A small-molecule ligand and the protein it binds are described below.
Small molecule (SMILES): Nc1ccc(C(=O)O)cc1O

Binding-site contacts:
Ligand atom C2 contacts residue ASN355 of chain 1.A at 3.9 Å.
Ligand atom O9 contacts residue 4A31 of chain 1.J at 3.3 Å (h-bond).
Ligand atom C5 contacts residue 4A31 of chain 1.J at 4.2 Å.
Ligand atom C5 contacts residue TRP351 of chain 1.A at 4.4 Å (hydrophobic).
Ligand atom O10 contacts residue ASN276 of chain 1.A at 3.7 Å.
Ligand atom C3 contacts residue ASN355 of chain 1.A at 4.0 Å.
Ligand atom C7 contacts residue 4A31 of chain 1.J at 3.8 Å.
Ligand atom N1 contacts residue TRP273 of chain 1.A at 4.4 Å.
Ligand atom O9 contacts residue VAL275 of chain 1.A at 2.7 Å (h-bond).
Ligand atom C6 contacts residue PRO277 of chain 1.A at 3.5 Å (hydrophobic).
Ligand atom C4 contacts residue TRP351 of chain 1.A at 4.2 Å (hydrophobic).
Ligand atom C5 contacts residue PRO277 of chain 1.A at 3.7 Å (hydrophobic).
Ligand atom N1 contacts residue TRP351 of chain 1.A at 3.5 Å.
Ligand atom C6 contacts residue 4A31 of chain 1.J at 3.5 Å.
Ligand atom O9 contacts residue TRP351 of chain 1.A at 3.4 Å.
Ligand atom C2 contacts residue TRP351 of chain 1.A at 3.4 Å (hydrophobic).
Ligand atom C6 contacts residue VAL275 of chain 1.A at 3.4 Å (hydrophobic).
Ligand atom C6 contacts residue TRP351 of chain 1.A at 4.1 Å (hydrophobic).
Ligand atom C8 contacts residue PRO277 of chain 1.A at 3.8 Å (hydrophobic).
Ligand atom O10 contacts residue 4A31 of chain 1.J at 2.9 Å (h-bond).
Ligand atom C8 contacts residue 4A31 of chain 1.J at 3.8 Å.
Ligand atom N1 contacts residue GLN358 of chain 1.A at 3.7 Å.
Ligand atom O10 contacts residue PRO277 of chain 1.A at 3.5 Å.
Ligand atom C7 contacts residue PRO277 of chain 1.A at 4.2 Å (hydrophobic).
Ligand atom C7 contacts residue TRP351 of chain 1.A at 3.5 Å (hydrophobic).
Ligand atom O9 contacts residue PRO274 of chain 1.A at 3.3 Å.
Ligand atom C3 contacts residue TRP351 of chain 1.A at 3.8 Å (hydrophobic).
Ligand atom N1 contacts residue ASN355 of chain 1.A at 3.0 Å (h-bond).
Ligand atom C7 contacts residue VAL275 of chain 1.A at 3.4 Å (hydrophobic).
Ligand atom C7 contacts residue PRO274 of chain 1.A at 4.5 Å (hydrophobic).

Sequence of chain 1.A:
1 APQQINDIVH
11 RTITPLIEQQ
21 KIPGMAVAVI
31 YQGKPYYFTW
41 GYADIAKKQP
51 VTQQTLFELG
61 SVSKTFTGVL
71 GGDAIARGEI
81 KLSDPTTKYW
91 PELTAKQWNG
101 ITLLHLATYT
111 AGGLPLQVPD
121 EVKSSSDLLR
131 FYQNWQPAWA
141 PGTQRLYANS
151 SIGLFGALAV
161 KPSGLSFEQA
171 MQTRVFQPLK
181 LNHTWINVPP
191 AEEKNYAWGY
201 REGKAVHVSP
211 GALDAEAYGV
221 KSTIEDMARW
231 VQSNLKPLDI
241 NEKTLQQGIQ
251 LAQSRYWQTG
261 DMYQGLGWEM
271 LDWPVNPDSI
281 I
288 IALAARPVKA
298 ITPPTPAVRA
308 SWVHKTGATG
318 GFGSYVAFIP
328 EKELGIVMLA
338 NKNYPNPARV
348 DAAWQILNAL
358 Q